Sequence of chain 1.A:
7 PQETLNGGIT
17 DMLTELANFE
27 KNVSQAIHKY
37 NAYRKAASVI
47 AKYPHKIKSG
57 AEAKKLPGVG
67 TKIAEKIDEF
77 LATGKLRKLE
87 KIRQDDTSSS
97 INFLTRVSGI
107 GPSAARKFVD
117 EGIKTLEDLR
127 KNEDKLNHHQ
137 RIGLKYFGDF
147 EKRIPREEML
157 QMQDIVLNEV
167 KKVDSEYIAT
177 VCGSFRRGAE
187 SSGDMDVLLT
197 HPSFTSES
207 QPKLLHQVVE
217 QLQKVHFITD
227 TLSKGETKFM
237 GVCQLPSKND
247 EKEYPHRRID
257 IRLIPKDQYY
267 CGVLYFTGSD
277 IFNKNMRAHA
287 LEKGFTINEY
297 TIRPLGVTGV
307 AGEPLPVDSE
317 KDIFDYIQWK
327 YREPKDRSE

The small molecule below binds the protein below.
Small molecule (SMILES): Cc1cn([C@H]2C[C@H](O[P](=O)(O)OC[C@H]3O[C@@H](n4ccc(N)nc4=O)C[C@@H]3O[P](=O)(O)OC[C@H]3O[C@@H](n4cnc5c(=O)nc(N)[nH]c54)C[C@@H]3O[P](=O)(O)OC[C@H]3O[C@@H](n4cnc5c(=O)nc(N)[nH]c54)C[C@@H]3O)[C@@H](CO[P](=O)(O)O[C@H]3C[C@H](n4cnc5c(=O)nc(N)[nH]c54)O[C@@H]3COP(=O)(O)O)O2)c(=O)[nH]c1=O

Binding-site contacts:
Ligand atom P contacts residue LYS68 of chain 1.A at 3.8 Å.
Ligand atom C8 contacts residue LYS35 of chain 1.A at 3.7 Å.
Ligand atom P contacts residue LYS68 of chain 1.A at 3.5 Å.
Ligand atom O4' contacts residue ALA38 of chain 1.A at 3.7 Å.
Ligand atom C5' contacts residue TYR39 of chain 1.A at 3.5 Å (hydrophobic).
Ligand atom P contacts residue GLY66 of chain 1.A at 3.7 Å.
Ligand atom C4' contacts residue GLY64 of chain 1.A at 3.4 Å.
Ligand atom OP1 contacts residue LYS35 of chain 1.A at 3.8 Å.
Ligand atom O3' contacts residue VAL65 of chain 1.A at 3.8 Å.
Ligand atom OP2 contacts residue GLY66 of chain 1.A at 3.9 Å.
Ligand atom OP1 contacts residue VAL65 of chain 1.A at 3.5 Å (h-bond).
Ligand atom OP2 contacts residue LYS68 of chain 1.A at 3.1 Å (salt-bridge).
Ligand atom P contacts residue GLY64 of chain 1.A at 3.8 Å.
Ligand atom P contacts residue LYS35 of chain 1.A at 3.7 Å.
Ligand atom C2 contacts residue HIS34 of chain 1.A at 4.0 Å.
Ligand atom OP3 contacts residue LYS35 of chain 1.A at 2.6 Å (salt-bridge).
Ligand atom OP2 contacts residue GLY66 of chain 1.A at 3.9 Å.
Ligand atom N7 contacts residue LYS35 of chain 1.A at 3.7 Å.
Ligand atom O5' contacts residue GLY66 of chain 1.A at 3.6 Å.
Ligand atom O5' contacts residue LYS35 of chain 1.A at 3.9 Å.
Ligand atom C5' contacts residue GLY66 of chain 1.A at 3.5 Å.
Ligand atom N1 contacts residue HIS34 of chain 1.A at 4.0 Å.
Ligand atom P contacts residue VAL65 of chain 1.A at 3.9 Å.
Ligand atom OP1 contacts residue GLY64 of chain 1.A at 2.7 Å (h-bond).
Ligand atom O3' contacts residue ILE69 of chain 1.A at 3.5 Å.
Ligand atom OP1 contacts residue LYS68 of chain 1.A at 3.6 Å (salt-bridge).
Ligand atom OP2 contacts residue LYS68 of chain 1.A at 3.0 Å (salt-bridge).
Ligand atom O3' contacts residue GLY64 of chain 1.A at 3.5 Å.
Ligand atom N3 contacts residue ALA38 of chain 1.A at 3.5 Å.
Ligand atom C3' contacts residue GLY66 of chain 1.A at 3.8 Å.
Ligand atom C5' contacts residue GLY64 of chain 1.A at 3.3 Å.
Ligand atom OP1 contacts residue LYS68 of chain 1.A at 3.0 Å (salt-bridge).
Ligand atom OP1 contacts residue GLY66 of chain 1.A at 2.8 Å (h-bond).
Ligand atom OP2 contacts residue VAL65 of chain 1.A at 3.7 Å.
Ligand atom P contacts residue ILE69 of chain 1.A at 3.8 Å.
Ligand atom OP1 contacts residue ILE69 of chain 1.A at 2.9 Å (h-bond).
Ligand atom OP2 contacts residue THR67 of chain 1.A at 3.6 Å.
Ligand atom OP1 contacts residue PRO63 of chain 1.A at 3.5 Å.
Ligand atom OP1 contacts residue LEU62 of chain 1.A at 3.7 Å.
Ligand atom OP1 contacts residue THR67 of chain 1.A at 3.8 Å.